A protein and the small-molecule ligand that binds it are described below.
Small molecule (SMILES): CC(=O)N[C@@H]1[C@@H](O)[C@H](O)[C@@H](CO)O[C@H]1O

Binding-site contacts:
Ligand atom O7 contacts residue MET237 of chain 1.C at 3.0 Å (h-bond).
Ligand atom C3 contacts residue ASN239 of chain 1.C at 3.8 Å.
Ligand atom C8 contacts residue ASN239 of chain 1.C at 4.4 Å.
Ligand atom O5 contacts residue ASN239 of chain 1.C at 2.4 Å (h-bond).
Ligand atom N2 contacts residue MET237 of chain 1.C at 3.7 Å.
Ligand atom O7 contacts residue ASN239 of chain 1.C at 3.1 Å (h-bond).
Ligand atom O7 contacts residue LEU238 of chain 1.C at 3.8 Å.
Ligand atom C4 contacts residue ASN239 of chain 1.C at 4.2 Å.
Ligand atom C5 contacts residue ASN239 of chain 1.C at 3.7 Å.
Ligand atom C2 contacts residue ASN239 of chain 1.C at 2.5 Å.
Ligand atom C1 contacts residue ASN239 of chain 1.C at 1.4 Å.
Ligand atom N2 contacts residue ASN239 of chain 1.C at 3.0 Å (h-bond).
Ligand atom C7 contacts residue ASN239 of chain 1.C at 3.2 Å.
Ligand atom C7 contacts residue MET237 of chain 1.C at 3.6 Å (hydrophobic).

Sequence of chain 1.C:
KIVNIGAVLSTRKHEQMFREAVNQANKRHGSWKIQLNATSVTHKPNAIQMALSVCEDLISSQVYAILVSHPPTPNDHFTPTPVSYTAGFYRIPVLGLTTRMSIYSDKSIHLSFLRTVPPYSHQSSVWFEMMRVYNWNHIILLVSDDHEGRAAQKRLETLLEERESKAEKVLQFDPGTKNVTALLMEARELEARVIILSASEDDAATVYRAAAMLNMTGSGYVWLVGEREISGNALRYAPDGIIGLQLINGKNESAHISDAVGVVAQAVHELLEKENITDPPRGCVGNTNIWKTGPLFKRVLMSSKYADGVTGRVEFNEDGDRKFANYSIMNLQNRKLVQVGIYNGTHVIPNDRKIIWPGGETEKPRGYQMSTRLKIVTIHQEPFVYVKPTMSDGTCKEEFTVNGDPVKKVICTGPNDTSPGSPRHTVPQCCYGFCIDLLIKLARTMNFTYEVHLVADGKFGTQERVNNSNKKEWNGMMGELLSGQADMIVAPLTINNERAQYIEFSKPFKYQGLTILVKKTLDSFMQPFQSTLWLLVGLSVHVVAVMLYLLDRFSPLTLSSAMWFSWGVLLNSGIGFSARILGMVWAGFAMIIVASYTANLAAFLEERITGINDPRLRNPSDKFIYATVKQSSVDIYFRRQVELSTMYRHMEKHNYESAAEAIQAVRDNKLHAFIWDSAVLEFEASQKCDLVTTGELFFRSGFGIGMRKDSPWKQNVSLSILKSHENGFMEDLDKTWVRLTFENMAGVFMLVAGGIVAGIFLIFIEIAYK